Sequence of chain 1.A:
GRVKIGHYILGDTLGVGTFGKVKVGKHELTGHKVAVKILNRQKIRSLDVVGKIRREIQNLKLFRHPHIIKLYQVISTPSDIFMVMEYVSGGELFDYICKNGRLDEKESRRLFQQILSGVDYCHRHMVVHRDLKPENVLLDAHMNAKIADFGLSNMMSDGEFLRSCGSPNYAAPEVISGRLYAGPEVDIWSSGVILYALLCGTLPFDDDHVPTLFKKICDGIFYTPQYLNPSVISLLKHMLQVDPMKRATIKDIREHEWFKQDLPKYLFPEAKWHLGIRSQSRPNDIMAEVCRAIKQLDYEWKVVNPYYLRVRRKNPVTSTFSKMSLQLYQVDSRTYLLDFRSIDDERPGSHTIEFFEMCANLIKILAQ

Binding-site contacts:
Ligand atom C17 contacts residue VAL32 of chain 1.A at 3.5 Å (hydrophobic).
Ligand atom C6 contacts residue LEU148 of chain 1.A at 3.6 Å (hydrophobic).
Ligand atom C3 contacts residue GLY101 of chain 1.A at 3.6 Å.
Ligand atom O4 contacts residue GLY25 of chain 1.A at 3.5 Å.
Ligand atom N4 contacts residue GLU145 of chain 1.A at 2.8 Å (salt-bridge).
Ligand atom C2 contacts residue GLY101 of chain 1.A at 3.6 Å.
Ligand atom O5 contacts residue GLU96 of chain 1.A at 3.8 Å.
Ligand atom C16 contacts residue VAL32 of chain 1.A at 3.6 Å (hydrophobic).
Ligand atom C10 contacts residue LEU148 of chain 1.A at 3.6 Å (hydrophobic).
Ligand atom O4 contacts residue LEU24 of chain 1.A at 3.8 Å.
Ligand atom C27 contacts residue ASN146 of chain 1.A at 3.4 Å.
Ligand atom C8 contacts residue GLU96 of chain 1.A at 3.7 Å.
Ligand atom C9 contacts residue ALA45 of chain 1.A at 3.6 Å (hydrophobic).
Ligand atom C4 contacts residue LEU24 of chain 1.A at 3.7 Å (hydrophobic).
Ligand atom O5 contacts residue TYR97 of chain 1.A at 3.4 Å.
Ligand atom C16 contacts residue ASP159 of chain 1.A at 3.5 Å.
Ligand atom C28 contacts residue GLU102 of chain 1.A at 3.7 Å.
Ligand atom C8 contacts residue LEU148 of chain 1.A at 3.7 Å (hydrophobic).
Ligand atom O5 contacts residue VAL98 of chain 1.A at 3.0 Å (h-bond).
Ligand atom N1 contacts residue GLU96 of chain 1.A at 2.8 Å (salt-bridge).
Ligand atom C26 contacts residue GLY27 of chain 1.A at 3.4 Å.
Ligand atom C20 contacts residue LEU24 of chain 1.A at 3.7 Å (hydrophobic).
Ligand atom N1 contacts residue ALA45 of chain 1.A at 3.3 Å.
Ligand atom O6 contacts residue LEU148 of chain 1.A at 3.8 Å.
Ligand atom C26 contacts residue GLY25 of chain 1.A at 3.7 Å.
Ligand atom C25 contacts residue LEU24 of chain 1.A at 3.4 Å (hydrophobic).
Ligand atom C4 contacts residue VAL98 of chain 1.A at 3.4 Å (hydrophobic).
Ligand atom C28 contacts residue GLU145 of chain 1.A at 3.5 Å.
Ligand atom C24 contacts residue GLU102 of chain 1.A at 3.5 Å.
Ligand atom C9 contacts residue ILE79 of chain 1.A at 3.8 Å (hydrophobic).
Ligand atom C26 contacts residue VAL26 of chain 1.A at 3.6 Å (hydrophobic).
Ligand atom C15 contacts residue ASP159 of chain 1.A at 3.4 Å.
Ligand atom C3 contacts residue VAL98 of chain 1.A at 3.4 Å (hydrophobic).
Ligand atom N4 contacts residue GLU102 of chain 1.A at 3.3 Å.
Ligand atom C13 contacts residue MET95 of chain 1.A at 3.6 Å (hydrophobic).
Ligand atom N1 contacts residue ILE79 of chain 1.A at 3.8 Å.
Ligand atom C3 contacts residue LEU24 of chain 1.A at 3.7 Å (hydrophobic).
Ligand atom C8 contacts residue ALA45 of chain 1.A at 3.6 Å (hydrophobic).
Ligand atom N3 contacts residue LEU24 of chain 1.A at 3.8 Å.
Ligand atom C7 contacts residue LEU148 of chain 1.A at 3.3 Å (hydrophobic).

A protein and the small-molecule ligand that binds it are described below.
Small molecule (SMILES): CN[C@@H]1C[C@H]2O[C@@](C)([C@@H]1OC)n1c3ccccc3c3c4c(c5c6ccccc6n2c5c31)C(=O)NC4